Sequence of chain 1.B:
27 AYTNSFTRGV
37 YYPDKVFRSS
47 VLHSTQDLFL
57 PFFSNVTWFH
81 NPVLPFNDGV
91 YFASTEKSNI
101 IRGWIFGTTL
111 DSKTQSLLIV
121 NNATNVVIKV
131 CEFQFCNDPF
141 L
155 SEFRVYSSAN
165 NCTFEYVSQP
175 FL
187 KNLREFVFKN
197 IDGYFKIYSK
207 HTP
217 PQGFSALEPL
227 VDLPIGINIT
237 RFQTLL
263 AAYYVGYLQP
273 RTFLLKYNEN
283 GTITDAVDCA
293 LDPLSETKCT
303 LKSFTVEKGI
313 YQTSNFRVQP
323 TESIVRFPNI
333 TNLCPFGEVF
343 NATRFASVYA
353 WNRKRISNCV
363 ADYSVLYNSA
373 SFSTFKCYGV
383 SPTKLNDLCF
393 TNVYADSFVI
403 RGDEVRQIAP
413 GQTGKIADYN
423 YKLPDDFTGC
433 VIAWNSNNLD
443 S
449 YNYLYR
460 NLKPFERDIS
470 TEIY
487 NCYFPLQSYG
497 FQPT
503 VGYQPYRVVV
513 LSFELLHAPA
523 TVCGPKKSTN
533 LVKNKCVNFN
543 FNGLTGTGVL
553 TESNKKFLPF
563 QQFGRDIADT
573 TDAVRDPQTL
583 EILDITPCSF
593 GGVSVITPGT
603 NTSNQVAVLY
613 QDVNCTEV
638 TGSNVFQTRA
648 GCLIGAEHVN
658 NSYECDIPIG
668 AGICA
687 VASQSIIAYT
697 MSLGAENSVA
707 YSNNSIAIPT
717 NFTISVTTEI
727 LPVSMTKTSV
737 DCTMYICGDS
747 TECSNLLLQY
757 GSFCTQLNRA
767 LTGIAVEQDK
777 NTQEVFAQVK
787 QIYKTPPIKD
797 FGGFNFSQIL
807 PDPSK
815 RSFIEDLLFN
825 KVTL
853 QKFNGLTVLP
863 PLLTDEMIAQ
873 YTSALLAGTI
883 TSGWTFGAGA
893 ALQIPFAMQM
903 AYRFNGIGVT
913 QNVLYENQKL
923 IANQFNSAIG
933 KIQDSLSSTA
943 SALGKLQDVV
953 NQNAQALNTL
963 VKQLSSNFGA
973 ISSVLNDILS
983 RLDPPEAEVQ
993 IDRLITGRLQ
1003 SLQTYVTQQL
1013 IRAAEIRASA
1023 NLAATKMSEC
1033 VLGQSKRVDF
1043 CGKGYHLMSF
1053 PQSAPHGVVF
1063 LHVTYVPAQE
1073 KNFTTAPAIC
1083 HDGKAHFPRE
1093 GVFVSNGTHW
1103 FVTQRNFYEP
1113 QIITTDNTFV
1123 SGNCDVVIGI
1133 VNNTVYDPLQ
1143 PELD

Sequence of chain 1.A:
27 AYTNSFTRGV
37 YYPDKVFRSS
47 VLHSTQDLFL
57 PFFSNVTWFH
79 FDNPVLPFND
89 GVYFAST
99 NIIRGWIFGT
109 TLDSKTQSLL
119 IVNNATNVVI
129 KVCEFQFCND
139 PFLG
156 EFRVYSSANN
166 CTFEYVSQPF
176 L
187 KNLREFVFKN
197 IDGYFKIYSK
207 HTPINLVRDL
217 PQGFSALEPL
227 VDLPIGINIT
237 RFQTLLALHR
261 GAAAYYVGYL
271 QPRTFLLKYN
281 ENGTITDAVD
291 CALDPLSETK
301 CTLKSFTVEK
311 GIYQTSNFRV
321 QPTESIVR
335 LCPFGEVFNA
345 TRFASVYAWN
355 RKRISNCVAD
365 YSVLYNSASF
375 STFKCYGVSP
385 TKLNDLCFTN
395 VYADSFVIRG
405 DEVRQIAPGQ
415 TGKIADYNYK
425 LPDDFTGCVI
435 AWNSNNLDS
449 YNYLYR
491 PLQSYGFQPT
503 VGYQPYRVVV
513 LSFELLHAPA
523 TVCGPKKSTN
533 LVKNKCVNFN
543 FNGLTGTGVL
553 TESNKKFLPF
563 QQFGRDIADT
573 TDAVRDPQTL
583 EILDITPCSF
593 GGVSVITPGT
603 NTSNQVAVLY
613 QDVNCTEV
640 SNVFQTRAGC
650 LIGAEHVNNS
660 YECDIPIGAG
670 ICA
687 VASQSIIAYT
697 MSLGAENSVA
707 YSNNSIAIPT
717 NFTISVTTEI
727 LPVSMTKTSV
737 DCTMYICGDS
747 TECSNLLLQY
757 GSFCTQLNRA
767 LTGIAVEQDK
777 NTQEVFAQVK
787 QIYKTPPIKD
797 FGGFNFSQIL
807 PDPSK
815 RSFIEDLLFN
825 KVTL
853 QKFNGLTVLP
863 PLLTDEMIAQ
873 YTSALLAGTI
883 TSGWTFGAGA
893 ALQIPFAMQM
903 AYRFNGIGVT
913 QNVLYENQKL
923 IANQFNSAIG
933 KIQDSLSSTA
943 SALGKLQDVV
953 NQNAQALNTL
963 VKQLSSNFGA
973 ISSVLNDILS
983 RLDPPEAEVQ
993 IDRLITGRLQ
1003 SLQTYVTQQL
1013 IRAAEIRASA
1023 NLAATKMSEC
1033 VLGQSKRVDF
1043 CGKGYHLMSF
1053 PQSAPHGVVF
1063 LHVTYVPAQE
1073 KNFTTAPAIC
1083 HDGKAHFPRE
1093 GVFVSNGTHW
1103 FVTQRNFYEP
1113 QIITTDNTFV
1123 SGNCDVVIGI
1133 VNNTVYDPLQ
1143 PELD

A protein and the small-molecule ligand that binds it are described below.
Small molecule (SMILES): CC(=O)N[C@@H]1[C@@H](O)[C@H](O)[C@@H](CO)O[C@H]1O

Binding-site contacts:
Ligand atom O5 contacts residue ASP796 of chain 1.B at 3.8 Å.
Ligand atom C2 contacts residue ASN709 of chain 1.A at 2.5 Å.
Ligand atom C8 contacts residue ILE1130 of chain 1.A at 4.4 Å (hydrophobic).
Ligand atom O7 contacts residue ASN709 of chain 1.A at 3.0 Å (h-bond).
Ligand atom C8 contacts residue ASN709 of chain 1.A at 4.2 Å.
Ligand atom O7 contacts residue ASP796 of chain 1.B at 4.4 Å.
Ligand atom C2 contacts residue ASP796 of chain 1.B at 4.3 Å.
Ligand atom C1 contacts residue ASN709 of chain 1.A at 1.4 Å.
Ligand atom C4 contacts residue ASN709 of chain 1.A at 4.3 Å.
Ligand atom C3 contacts residue ASN709 of chain 1.A at 3.8 Å.
Ligand atom C7 contacts residue ASN709 of chain 1.A at 3.1 Å.
Ligand atom C5 contacts residue ASN709 of chain 1.A at 3.7 Å.
Ligand atom C1 contacts residue ASP796 of chain 1.B at 4.3 Å.
Ligand atom N2 contacts residue ASN709 of chain 1.A at 2.9 Å (h-bond).
Ligand atom O5 contacts residue ASN709 of chain 1.A at 2.5 Å (h-bond).
Ligand atom C6 contacts residue ASN709 of chain 1.A at 4.4 Å.
Ligand atom C8 contacts residue GLY1131 of chain 1.A at 3.6 Å.